A protein and the small-molecule ligand that binds it are described below.
Small molecule (SMILES): CC(=O)N[C@H]1[C@H](O[C@H]2[C@H](O)[C@@H](NC(C)=O)CO[C@@H]2CO)O[C@H](CO)[C@@H](O[C@@H]2O[C@H](CO[C@H]3O[C@H](CO)[C@@H](O)[C@H](O[C@H]4O[C@H](CO)[C@@H](O)[C@H](O)[C@@H]4O)[C@@H]3O)[C@@H](O)[C@H](O[C@H]3O[C@H](CO)[C@@H](O)[C@H](O)[C@@H]3O)[C@@H]2O)[C@@H]1O

Binding-site contacts:
Ligand atom C8 contacts residue ASN696 of chain 1.B at 4.5 Å.
Ligand atom O2 contacts residue SER129 of chain 1.B at 3.6 Å (h-bond).
Ligand atom O3 contacts residue SER129 of chain 1.B at 3.5 Å.
Ligand atom C2 contacts residue GLU128 of chain 1.B at 4.1 Å.
Ligand atom C8 contacts residue SER729 of chain 1.B at 3.3 Å.
Ligand atom C1 contacts residue GLU128 of chain 1.B at 4.1 Å.
Ligand atom C3 contacts residue SER129 of chain 1.B at 4.4 Å.
Ligand atom O3 contacts residue GLU128 of chain 1.B at 3.4 Å (salt-bridge).
Ligand atom O5 contacts residue ASN130 of chain 1.B at 4.4 Å.
Ligand atom O5 contacts residue LYS726 of chain 1.B at 3.8 Å.
Ligand atom C2 contacts residue ASN696 of chain 1.B at 2.5 Å.
Ligand atom C1 contacts residue LYS726 of chain 1.B at 4.2 Å.
Ligand atom O7 contacts residue ASN696 of chain 1.B at 3.1 Å (h-bond).
Ligand atom N2 contacts residue ASN696 of chain 1.B at 3.0 Å (h-bond).
Ligand atom C2 contacts residue SER129 of chain 1.B at 3.7 Å.
Ligand atom C4 contacts residue SER129 of chain 1.B at 3.6 Å.
Ligand atom C2 contacts residue ASN130 of chain 1.B at 4.3 Å.
Ligand atom C1 contacts residue SER129 of chain 1.B at 4.4 Å.
Ligand atom O2 contacts residue GLU128 of chain 1.B at 3.6 Å.
Ligand atom O5 contacts residue ASN696 of chain 1.B at 2.4 Å (h-bond).
Ligand atom O5 contacts residue GLU128 of chain 1.B at 4.3 Å.
Ligand atom C5 contacts residue SER129 of chain 1.B at 4.3 Å.
Ligand atom C6 contacts residue SER129 of chain 1.B at 4.0 Å.
Ligand atom C1 contacts residue ASN696 of chain 1.B at 1.4 Å.
Ligand atom C5 contacts residue ASN696 of chain 1.B at 3.6 Å.
Ligand atom O6 contacts residue SER729 of chain 1.B at 4.3 Å.
Ligand atom O6 contacts residue LYS726 of chain 1.B at 3.1 Å (salt-bridge).
Ligand atom C5 contacts residue LYS726 of chain 1.B at 3.9 Å.
Ligand atom C4 contacts residue ASN696 of chain 1.B at 4.2 Å.
Ligand atom C3 contacts residue ASN696 of chain 1.B at 3.9 Å.
Ligand atom C6 contacts residue ASN130 of chain 1.B at 4.4 Å.
Ligand atom C6 contacts residue LYS726 of chain 1.B at 4.1 Å.
Ligand atom O4 contacts residue SER129 of chain 1.B at 3.9 Å.
Ligand atom C7 contacts residue ASN696 of chain 1.B at 3.3 Å.
Ligand atom O2 contacts residue ASN130 of chain 1.B at 3.0 Å (h-bond).

Sequence of chain 1.B:
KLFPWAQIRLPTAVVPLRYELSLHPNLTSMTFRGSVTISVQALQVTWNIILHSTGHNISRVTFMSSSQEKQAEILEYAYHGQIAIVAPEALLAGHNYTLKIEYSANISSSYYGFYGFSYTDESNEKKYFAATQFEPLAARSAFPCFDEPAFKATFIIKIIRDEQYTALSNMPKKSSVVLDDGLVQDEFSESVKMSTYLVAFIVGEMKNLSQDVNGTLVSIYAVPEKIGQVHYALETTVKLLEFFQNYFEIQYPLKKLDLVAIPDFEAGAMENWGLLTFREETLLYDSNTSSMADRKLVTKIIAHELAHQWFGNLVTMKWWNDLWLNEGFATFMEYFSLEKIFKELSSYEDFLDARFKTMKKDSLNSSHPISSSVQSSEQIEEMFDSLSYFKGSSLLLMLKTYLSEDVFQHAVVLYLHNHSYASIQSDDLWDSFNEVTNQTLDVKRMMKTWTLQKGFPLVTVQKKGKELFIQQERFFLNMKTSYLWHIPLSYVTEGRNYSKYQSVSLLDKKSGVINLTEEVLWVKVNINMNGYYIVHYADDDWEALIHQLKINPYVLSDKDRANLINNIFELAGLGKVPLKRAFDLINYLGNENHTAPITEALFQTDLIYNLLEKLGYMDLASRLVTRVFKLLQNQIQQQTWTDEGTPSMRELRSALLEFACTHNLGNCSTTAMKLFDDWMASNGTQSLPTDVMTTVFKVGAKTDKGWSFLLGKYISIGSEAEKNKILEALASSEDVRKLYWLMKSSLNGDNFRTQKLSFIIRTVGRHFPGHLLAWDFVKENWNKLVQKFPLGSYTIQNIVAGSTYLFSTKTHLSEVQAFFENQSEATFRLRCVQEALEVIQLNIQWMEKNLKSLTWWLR